Binding-site contacts:
Ligand atom C3 contacts residue ASN1061 of chain 1.I at 3.8 Å.
Ligand atom N2 contacts residue ASN1061 of chain 1.I at 2.9 Å (h-bond).
Ligand atom C4 contacts residue ASN1061 of chain 1.I at 4.2 Å.
Ligand atom C5 contacts residue ASN1061 of chain 1.I at 3.7 Å.
Ligand atom O7 contacts residue ALA693 of chain 1.I at 4.1 Å.
Ligand atom C2 contacts residue ASN1061 of chain 1.I at 2.5 Å.
Ligand atom C7 contacts residue ASN1061 of chain 1.I at 3.8 Å.
Ligand atom O6 contacts residue ASN1061 of chain 1.I at 4.5 Å.
Ligand atom C8 contacts residue ASN1061 of chain 1.I at 4.2 Å.
Ligand atom O5 contacts residue ASN1061 of chain 1.I at 2.4 Å (h-bond).
Ligand atom C1 contacts residue ASN1061 of chain 1.I at 1.4 Å.

A small-molecule ligand and the protein it binds are described below.
Small molecule (SMILES): CC(=O)N[C@@H]1[C@@H](O)[C@H](O)[C@@H](CO)O[C@H]1O

Sequence of chain 1.I:
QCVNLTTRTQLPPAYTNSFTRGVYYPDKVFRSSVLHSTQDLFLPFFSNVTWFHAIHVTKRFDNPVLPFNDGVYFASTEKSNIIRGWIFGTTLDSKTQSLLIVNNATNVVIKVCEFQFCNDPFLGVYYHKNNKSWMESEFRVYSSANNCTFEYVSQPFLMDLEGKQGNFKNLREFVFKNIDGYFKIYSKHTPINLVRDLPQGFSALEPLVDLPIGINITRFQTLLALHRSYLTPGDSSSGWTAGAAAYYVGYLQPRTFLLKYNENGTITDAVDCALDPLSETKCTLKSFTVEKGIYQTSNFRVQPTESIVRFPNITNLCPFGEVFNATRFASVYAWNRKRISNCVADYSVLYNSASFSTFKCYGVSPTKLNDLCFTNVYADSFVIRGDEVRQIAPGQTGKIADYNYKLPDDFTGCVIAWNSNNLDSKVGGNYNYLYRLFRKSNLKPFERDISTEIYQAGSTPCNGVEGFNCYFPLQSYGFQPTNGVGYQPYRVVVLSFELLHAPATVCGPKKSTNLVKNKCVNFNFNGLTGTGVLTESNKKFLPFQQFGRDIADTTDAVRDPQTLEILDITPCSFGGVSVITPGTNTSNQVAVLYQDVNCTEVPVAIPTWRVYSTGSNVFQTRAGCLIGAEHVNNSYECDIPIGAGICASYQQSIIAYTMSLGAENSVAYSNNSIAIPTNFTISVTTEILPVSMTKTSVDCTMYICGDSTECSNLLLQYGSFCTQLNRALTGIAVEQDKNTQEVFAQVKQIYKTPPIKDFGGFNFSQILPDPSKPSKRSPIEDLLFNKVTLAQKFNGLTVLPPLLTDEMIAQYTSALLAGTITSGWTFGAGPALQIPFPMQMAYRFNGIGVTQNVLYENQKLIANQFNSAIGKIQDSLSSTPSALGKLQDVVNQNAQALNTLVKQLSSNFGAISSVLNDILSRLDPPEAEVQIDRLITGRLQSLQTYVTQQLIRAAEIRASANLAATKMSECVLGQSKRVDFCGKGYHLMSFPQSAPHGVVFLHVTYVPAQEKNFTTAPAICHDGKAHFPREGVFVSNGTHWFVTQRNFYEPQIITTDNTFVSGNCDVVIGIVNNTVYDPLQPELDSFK